A small-molecule ligand and the protein it binds are described below.
Small molecule (SMILES): CC[C@H](C)[C@H](NC(=O)[C@@H]1CCCN1C(=O)[C@H](CCC(=O)O)NC(=O)[C@H](Cc1ccc(O)cc1)NC(=O)[C@@H](N)CC(=O)O)C(=O)N1CCC[C@H]1C(=O)N[C@@H](CCC(=O)O)C(=O)N[C@@H](CCC(=O)O)C(=O)N[C@@H](C)C(=O)N[C@@H](Cc1ccccc1)C(=O)O

Binding-site contacts:
Ligand atom CZ contacts residue LEU60 of chain 1.B at 3.7 Å (hydrophobic).
Ligand atom CD2 contacts residue THR69 of chain 1.B at 3.7 Å.
Ligand atom O contacts residue ILE78 of chain 1.B at 3.6 Å.
Ligand atom CD1 contacts residue PHE19 of chain 1.B at 3.9 Å (hydrophobic).
Ligand atom CE2 contacts residue LEU60 of chain 1.B at 3.3 Å (hydrophobic).
Ligand atom CE2 contacts residue PHE19 of chain 1.B at 3.8 Å (hydrophobic).
Ligand atom CA contacts residue THR69 of chain 1.B at 3.8 Å.
Ligand atom OH contacts residue ARG68 of chain 1.B at 3.1 Å (salt-bridge).
Ligand atom CG2 contacts residue ILE78 of chain 1.B at 3.9 Å (hydrophobic).
Ligand atom CD2 contacts residue PHE19 of chain 1.B at 3.5 Å (hydrophobic).
Ligand atom OE1 contacts residue TYR71 of chain 1.B at 2.9 Å (h-bond).
Ligand atom OD1 contacts residue ARG68 of chain 1.B at 3.5 Å (salt-bridge).
Ligand atom OD2 contacts residue ARG68 of chain 1.B at 2.9 Å (salt-bridge).
Ligand atom CD1 contacts residue ARG62 of chain 1.B at 3.7 Å.
Ligand atom CB contacts residue THR69 of chain 1.B at 3.5 Å.
Ligand atom CE2 contacts residue THR69 of chain 1.B at 4.0 Å.
Ligand atom CG contacts residue TYR71 of chain 1.B at 3.7 Å (hydrophobic).
Ligand atom CA contacts residue GLN24 of chain 1.B at 3.8 Å.
Ligand atom CG1 contacts residue ARG62 of chain 1.B at 3.9 Å.
Ligand atom C contacts residue THR69 of chain 1.B at 3.9 Å.
Ligand atom CG contacts residue PHE19 of chain 1.B at 3.8 Å (hydrophobic).
Ligand atom N contacts residue THR69 of chain 1.B at 3.0 Å (h-bond).
Ligand atom CA contacts residue THR69 of chain 1.B at 3.8 Å.
Ligand atom CB contacts residue TYR71 of chain 1.B at 3.6 Å (hydrophobic).
Ligand atom OE1 contacts residue ARG70 of chain 1.B at 3.4 Å.
Ligand atom CG contacts residue TYR71 of chain 1.B at 3.8 Å (hydrophobic).
Ligand atom O contacts residue THR69 of chain 1.B at 3.2 Å.
Ligand atom CZ contacts residue ARG68 of chain 1.B at 3.4 Å.
Ligand atom CD2 contacts residue ARG68 of chain 1.B at 3.6 Å.
Ligand atom CB contacts residue PHE19 of chain 1.B at 4.0 Å (hydrophobic).
Ligand atom CE2 contacts residue ARG68 of chain 1.B at 3.3 Å.
Ligand atom N contacts residue GLN24 of chain 1.B at 3.6 Å.
Ligand atom OH contacts residue LEU26 of chain 1.B at 3.2 Å.
Ligand atom CE1 contacts residue ARG68 of chain 1.B at 3.6 Å.
Ligand atom CG contacts residue ARG68 of chain 1.B at 3.9 Å.
Ligand atom CD contacts residue TYR71 of chain 1.B at 3.7 Å (hydrophobic).
Ligand atom OD2 contacts residue THR69 of chain 1.B at 3.6 Å.
Ligand atom CG1 contacts residue GLN24 of chain 1.B at 3.7 Å.
Ligand atom CG contacts residue THR69 of chain 1.B at 4.0 Å.
Ligand atom CD contacts residue TYR71 of chain 1.B at 3.5 Å (hydrophobic).

Sequence of chain 1.B:
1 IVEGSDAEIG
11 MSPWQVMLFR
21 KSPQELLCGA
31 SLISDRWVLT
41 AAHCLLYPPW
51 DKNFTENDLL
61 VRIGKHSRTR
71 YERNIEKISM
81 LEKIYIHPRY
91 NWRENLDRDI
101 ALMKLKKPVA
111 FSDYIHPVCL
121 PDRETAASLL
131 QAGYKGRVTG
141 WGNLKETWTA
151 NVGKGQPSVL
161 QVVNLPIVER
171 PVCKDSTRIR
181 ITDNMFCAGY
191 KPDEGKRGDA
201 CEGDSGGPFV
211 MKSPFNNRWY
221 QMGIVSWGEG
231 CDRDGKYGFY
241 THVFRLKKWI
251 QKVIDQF